Sequence of chain 1.A:
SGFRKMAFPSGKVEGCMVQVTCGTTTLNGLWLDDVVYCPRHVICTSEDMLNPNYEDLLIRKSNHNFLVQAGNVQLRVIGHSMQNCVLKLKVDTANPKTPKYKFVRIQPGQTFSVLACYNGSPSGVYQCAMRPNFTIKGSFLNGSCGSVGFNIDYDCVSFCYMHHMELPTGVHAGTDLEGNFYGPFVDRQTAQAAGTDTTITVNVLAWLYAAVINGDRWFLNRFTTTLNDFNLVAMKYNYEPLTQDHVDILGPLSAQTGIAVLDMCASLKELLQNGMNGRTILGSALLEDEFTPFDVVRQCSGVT

Sequence of chain 2.A:
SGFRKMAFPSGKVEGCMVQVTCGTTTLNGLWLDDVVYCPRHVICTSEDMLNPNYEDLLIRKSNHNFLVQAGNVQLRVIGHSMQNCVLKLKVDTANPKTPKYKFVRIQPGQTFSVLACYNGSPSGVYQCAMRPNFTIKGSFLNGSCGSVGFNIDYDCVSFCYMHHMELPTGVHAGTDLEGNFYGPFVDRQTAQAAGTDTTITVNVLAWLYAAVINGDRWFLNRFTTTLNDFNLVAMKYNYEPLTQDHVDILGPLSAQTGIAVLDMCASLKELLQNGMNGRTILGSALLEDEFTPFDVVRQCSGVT

A protein and the small-molecule ligand that binds it are described below.
Small molecule (SMILES): COc1ccccc1OCCNC(=O)c1cc(=O)[nH]c2cccc(OC)c12

Binding-site contacts:
Ligand atom C9 contacts residue CYS145 of chain 1.A at 3.7 Å (hydrophobic).
Ligand atom C7 contacts residue HIS41 of chain 1.A at 3.5 Å.
Ligand atom C11 contacts residue LEU141 of chain 1.A at 3.8 Å (hydrophobic).
Ligand atom C13 contacts residue LEU141 of chain 1.A at 3.5 Å (hydrophobic).
Ligand atom C14 contacts residue ASN142 of chain 1.A at 3.8 Å.
Ligand atom N1 contacts residue PHE140 of chain 1.A at 3.1 Å (h-bond).
Ligand atom O2 contacts residue CYS145 of chain 1.A at 3.8 Å.
Ligand atom C12 contacts residue HIS163 of chain 1.A at 3.6 Å.
Ligand atom N contacts residue CYS145 of chain 1.A at 3.6 Å.
Ligand atom N1 contacts residue LEU141 of chain 1.A at 3.7 Å.
Ligand atom C4 contacts residue MET49 of chain 1.A at 3.4 Å (hydrophobic).
Ligand atom O4 contacts residue ASN142 of chain 1.A at 3.5 Å.
Ligand atom C14 contacts residue LEU141 of chain 1.A at 3.8 Å (hydrophobic).
Ligand atom C12 contacts residue LEU141 of chain 1.A at 3.8 Å (hydrophobic).
Ligand atom C3 contacts residue ARG188 of chain 1.A at 3.5 Å.
Ligand atom C5 contacts residue HIS164 of chain 1.A at 3.5 Å.
Ligand atom O2 contacts residue ASN142 of chain 1.A at 3.1 Å (h-bond).
Ligand atom C4 contacts residue HIS41 of chain 1.A at 3.8 Å.
Ligand atom C contacts residue GLN189 of chain 1.A at 3.7 Å.
Ligand atom O3 contacts residue HIS163 of chain 1.A at 2.6 Å (h-bond).
Ligand atom C17 contacts residue ASN142 of chain 1.A at 3.5 Å.
Ligand atom C18 contacts residue ASN142 of chain 1.A at 3.4 Å.
Ligand atom N1 contacts residue GLU166 of chain 1.A at 3.4 Å (salt-bridge).
Ligand atom C5 contacts residue HIS41 of chain 1.A at 3.4 Å.
Ligand atom O2 contacts residue GLY143 of chain 1.A at 3.2 Å (h-bond).
Ligand atom C2 contacts residue GLN189 of chain 1.A at 3.8 Å.
Ligand atom C13 contacts residue ASN142 of chain 1.A at 3.6 Å.
Ligand atom O3 contacts residue HIS172 of chain 1.A at 3.4 Å.
Ligand atom C3 contacts residue ASP187 of chain 1.A at 3.7 Å.
Ligand atom C12 contacts residue GLU166 of chain 1.A at 3.6 Å.
Ligand atom C3 contacts residue MET49 of chain 1.A at 3.4 Å (hydrophobic).
Ligand atom O3 contacts residue GLU166 of chain 1.A at 3.5 Å.
Ligand atom C16 contacts residue ASN142 of chain 1.A at 3.7 Å.
Ligand atom C19 contacts residue ASN142 of chain 1.A at 3.5 Å.
Ligand atom C10 contacts residue LEU141 of chain 1.A at 3.8 Å (hydrophobic).
Ligand atom C14 contacts residue PHE140 of chain 1.A at 3.8 Å (hydrophobic).
Ligand atom C19 contacts residue LEU141 of chain 1.A at 3.7 Å (hydrophobic).
Ligand atom O3 contacts residue PHE140 of chain 1.A at 3.3 Å.
Ligand atom C2 contacts residue ARG188 of chain 1.A at 3.8 Å.
Ligand atom C3 contacts residue MET165 of chain 1.A at 3.5 Å (hydrophobic).